Sequence of chain 1.C:
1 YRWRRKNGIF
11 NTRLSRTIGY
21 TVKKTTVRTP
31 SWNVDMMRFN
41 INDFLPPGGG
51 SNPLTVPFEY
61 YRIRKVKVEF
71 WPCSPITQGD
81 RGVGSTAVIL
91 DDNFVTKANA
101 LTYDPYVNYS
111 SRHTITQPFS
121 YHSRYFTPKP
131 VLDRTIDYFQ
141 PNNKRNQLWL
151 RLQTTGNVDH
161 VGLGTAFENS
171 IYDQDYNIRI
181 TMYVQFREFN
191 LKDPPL

The protein below binds the small molecule below.
Small molecule (SMILES): Nc1ccn([C@H]2C[C@H](O[P](=O)(O)OC[C@H]3O[C@@H](n4ccc(N)nc4=O)C[C@@H]3O[P](=O)(O)OC[C@H]3O[C@@H](n4cnc5c(=O)[nH]c(N)nc54)C[C@@H]3O[P](=O)(O)OC[C@H]3O[C@@H](n4cnc5c(=O)[nH]c(N)nc54)C[C@@H]3O)[C@@H](COP(=O)=O)O2)c(=O)n1

Sequence of chain 1.B:
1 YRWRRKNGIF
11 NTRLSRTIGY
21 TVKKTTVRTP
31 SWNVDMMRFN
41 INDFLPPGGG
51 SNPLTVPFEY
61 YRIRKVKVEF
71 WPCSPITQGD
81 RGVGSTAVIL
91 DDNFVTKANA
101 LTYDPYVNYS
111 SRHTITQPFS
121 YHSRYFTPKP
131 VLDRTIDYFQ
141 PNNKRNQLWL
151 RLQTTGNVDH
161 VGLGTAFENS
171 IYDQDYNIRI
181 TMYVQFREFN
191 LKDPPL

Sequence of chain 1.PA:
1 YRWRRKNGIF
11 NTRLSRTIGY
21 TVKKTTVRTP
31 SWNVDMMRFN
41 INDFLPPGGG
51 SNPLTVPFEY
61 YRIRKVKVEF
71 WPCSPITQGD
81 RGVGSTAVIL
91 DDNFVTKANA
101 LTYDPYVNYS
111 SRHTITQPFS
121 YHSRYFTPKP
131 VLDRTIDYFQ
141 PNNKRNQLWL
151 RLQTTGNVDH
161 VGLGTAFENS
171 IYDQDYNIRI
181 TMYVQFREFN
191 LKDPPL

Binding-site contacts:
Ligand atom O5' contacts residue ARG112 of chain 1.B at 4.2 Å.
Ligand atom C4' contacts residue ASN11 of chain 1.C at 4.2 Å.
Ligand atom OP2 contacts residue TYR121 of chain 1.C at 3.1 Å.
Ligand atom O6 contacts residue LYS67 of chain 1.C at 4.1 Å.
Ligand atom P contacts residue ARG13 of chain 1.C at 3.4 Å.
Ligand atom O3' contacts residue ASN11 of chain 1.C at 3.5 Å (h-bond).
Ligand atom C6 contacts residue LYS67 of chain 1.C at 3.8 Å.
Ligand atom C5 contacts residue LYS67 of chain 1.C at 4.0 Å.
Ligand atom C8 contacts residue LYS67 of chain 1.C at 3.3 Å.
Ligand atom C2' contacts residue TYR183 of chain 1.C at 3.9 Å (hydrophobic).
Ligand atom C2' contacts residue TYR125 of chain 1.C at 3.8 Å (hydrophobic).
Ligand atom O5' contacts residue TYR183 of chain 1.C at 4.0 Å.
Ligand atom N3 contacts residue TYR125 of chain 1.C at 3.8 Å.
Ligand atom O6 contacts residue TYR125 of chain 1.C at 4.2 Å.
Ligand atom OP1 contacts residue LYS6 of chain 1.PA at 3.9 Å.
Ligand atom O3' contacts residue ARG13 of chain 1.C at 4.0 Å.
Ligand atom OP1 contacts residue TRP71 of chain 1.C at 3.4 Å.
Ligand atom C8 contacts residue TYR183 of chain 1.C at 3.7 Å (hydrophobic).
Ligand atom N1 contacts residue TYR125 of chain 1.C at 4.0 Å.
Ligand atom O6 contacts residue SER123 of chain 1.C at 3.9 Å.
Ligand atom N9 contacts residue TYR125 of chain 1.C at 4.0 Å.
Ligand atom OP1 contacts residue THR114 of chain 1.B at 3.4 Å (h-bond).
Ligand atom C3' contacts residue TYR183 of chain 1.C at 3.7 Å (hydrophobic).
Ligand atom P contacts residue THR114 of chain 1.B at 3.2 Å.
Ligand atom OP1 contacts residue ARG13 of chain 1.C at 3.9 Å.
Ligand atom OP2 contacts residue THR114 of chain 1.B at 2.3 Å (h-bond).
Ligand atom C4 contacts residue TYR125 of chain 1.C at 4.0 Å (hydrophobic).
Ligand atom O3' contacts residue THR114 of chain 1.B at 3.6 Å (h-bond).
Ligand atom C6 contacts residue TYR125 of chain 1.C at 4.0 Å (hydrophobic).
Ligand atom OP2 contacts residue TYR183 of chain 1.C at 3.2 Å.
Ligand atom OP2 contacts residue ARG13 of chain 1.C at 2.2 Å (salt-bridge).
Ligand atom N7 contacts residue LYS67 of chain 1.C at 3.0 Å (salt-bridge).
Ligand atom N2 contacts residue TYR125 of chain 1.C at 3.8 Å.
Ligand atom C2' contacts residue LYS67 of chain 1.C at 3.7 Å.
Ligand atom C2 contacts residue TYR125 of chain 1.C at 3.7 Å (hydrophobic).
Ligand atom OP2 contacts residue ARG112 of chain 1.B at 2.5 Å (salt-bridge).
Ligand atom C5' contacts residue TRP71 of chain 1.C at 3.7 Å (hydrophobic).
Ligand atom C5 contacts residue TYR125 of chain 1.C at 4.0 Å (hydrophobic).
Ligand atom C3' contacts residue ARG13 of chain 1.C at 4.1 Å.
Ligand atom P contacts residue ARG112 of chain 1.B at 3.9 Å.